Binding-site contacts:
Ligand atom C1 contacts residue LEU118 of chain 1.B at 4.0 Å (hydrophobic).
Ligand atom O13 contacts residue LEU76 of chain 1.B at 3.5 Å.
Ligand atom C24 contacts residue ASP78 of chain 1.B at 3.1 Å.
Ligand atom C4 contacts residue LEU73 of chain 1.B at 3.9 Å (hydrophobic).
Ligand atom O35 contacts residue HIS251 of chain 1.B at 3.3 Å (h-bond).
Ligand atom C12 contacts residue LEU73 of chain 1.B at 3.7 Å (hydrophobic).
Ligand atom C26 contacts residue ASP78 of chain 1.B at 3.5 Å.
Ligand atom C32 contacts residue ILE151 of chain 1.B at 3.8 Å (hydrophobic).
Ligand atom C25 contacts residue ASP78 of chain 1.B at 3.5 Å.
Ligand atom C8 contacts residue PHE131 of chain 1.B at 3.8 Å (hydrophobic).
Ligand atom C31 contacts residue LEU252 of chain 1.B at 3.5 Å (hydrophobic).
Ligand atom C33 contacts residue HIS251 of chain 1.B at 3.9 Å.
Ligand atom O35 contacts residue MET148 of chain 1.B at 3.4 Å.
Ligand atom C7 contacts residue PHE131 of chain 1.B at 3.9 Å (hydrophobic).
Ligand atom C24 contacts residue THR74 of chain 1.B at 3.9 Å.
Ligand atom C32 contacts residue GLY248 of chain 1.B at 4.0 Å.
Ligand atom O20 contacts residue TRP110 of chain 1.B at 3.6 Å.
Ligand atom C22 contacts residue VAL260 of chain 1.B at 3.3 Å (hydrophobic).
Ligand atom O6 contacts residue LEU73 of chain 1.B at 3.4 Å.
Ligand atom C18 contacts residue THR74 of chain 1.B at 3.8 Å.
Ligand atom C17 contacts residue ALA77 of chain 1.B at 3.8 Å (hydrophobic).
Ligand atom O13 contacts residue LEU73 of chain 1.B at 2.5 Å (h-bond).
Ligand atom N23 contacts residue ASP78 of chain 1.B at 3.0 Å (salt-bridge).
Ligand atom C19 contacts residue LEU73 of chain 1.B at 4.0 Å (hydrophobic).
Ligand atom O35 contacts residue ILE151 of chain 1.B at 3.7 Å.
Ligand atom C11 contacts residue GLU80 of chain 1.B at 3.7 Å.
Ligand atom C15 contacts residue ALA77 of chain 1.B at 3.8 Å (hydrophobic).
Ligand atom C21 contacts residue VAL260 of chain 1.B at 3.9 Å (hydrophobic).
Ligand atom C9 contacts residue LEU118 of chain 1.B at 3.8 Å (hydrophobic).
Ligand atom O13 contacts residue ALA77 of chain 1.B at 3.2 Å (h-bond).
Ligand atom C32 contacts residue HIS251 of chain 1.B at 3.5 Å.
Ligand atom C10 contacts residue LEU114 of chain 1.B at 3.9 Å (hydrophobic).
Ligand atom C21 contacts residue THR74 of chain 1.B at 4.0 Å.
Ligand atom C16 contacts residue TRP110 of chain 1.B at 3.7 Å (hydrophobic).
Ligand atom C1 contacts residue MET115 of chain 1.B at 3.9 Å (hydrophobic).
Ligand atom C31 contacts residue GLY248 of chain 1.B at 3.7 Å.
Ligand atom C16 contacts residue ALA77 of chain 1.B at 3.6 Å (hydrophobic).
Ligand atom C10 contacts residue ARG121 of chain 1.B at 4.0 Å.
Ligand atom C12 contacts residue ALA77 of chain 1.B at 3.8 Å (hydrophobic).
Ligand atom F28 contacts residue VAL260 of chain 1.B at 3.7 Å.

This protein binds this small molecule.
Small molecule (SMILES): CC1=C(c2cccc(O)c2)[C@H](c2ccc(OCCN3CC(CF)C3)cc2)Oc2c(O)cccc21

Sequence of chain 1.B:
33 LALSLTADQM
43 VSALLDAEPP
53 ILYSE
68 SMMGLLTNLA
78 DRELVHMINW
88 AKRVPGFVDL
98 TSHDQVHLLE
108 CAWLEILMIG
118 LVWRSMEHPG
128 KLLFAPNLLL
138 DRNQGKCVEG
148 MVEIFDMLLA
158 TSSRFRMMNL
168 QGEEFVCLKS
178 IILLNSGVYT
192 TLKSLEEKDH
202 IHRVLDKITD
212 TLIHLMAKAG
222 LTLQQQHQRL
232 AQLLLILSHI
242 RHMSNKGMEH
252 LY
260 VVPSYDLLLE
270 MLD